Sequence of chain 2.D:
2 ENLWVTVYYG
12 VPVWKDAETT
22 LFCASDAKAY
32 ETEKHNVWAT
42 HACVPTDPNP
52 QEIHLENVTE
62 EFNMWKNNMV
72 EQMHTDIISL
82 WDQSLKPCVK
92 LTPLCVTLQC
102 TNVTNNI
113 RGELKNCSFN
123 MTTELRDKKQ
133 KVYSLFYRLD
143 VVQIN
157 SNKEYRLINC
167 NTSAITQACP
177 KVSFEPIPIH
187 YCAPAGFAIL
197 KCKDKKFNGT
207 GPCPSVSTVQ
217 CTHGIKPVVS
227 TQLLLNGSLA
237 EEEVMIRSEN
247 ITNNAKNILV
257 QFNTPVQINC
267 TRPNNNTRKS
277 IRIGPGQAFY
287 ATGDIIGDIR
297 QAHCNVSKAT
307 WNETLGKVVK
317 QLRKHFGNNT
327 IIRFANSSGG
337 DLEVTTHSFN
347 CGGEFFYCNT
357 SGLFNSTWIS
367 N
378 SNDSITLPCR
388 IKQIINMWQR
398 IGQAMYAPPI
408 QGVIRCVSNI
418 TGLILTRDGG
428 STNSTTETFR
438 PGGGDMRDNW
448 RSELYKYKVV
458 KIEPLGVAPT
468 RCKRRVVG

Binding-site contacts:
Ligand atom O7 contacts residue ASN103 of chain 2.D at 3.2 Å (h-bond).
Ligand atom C1 contacts residue LYS159 of chain 2.D at 4.2 Å.
Ligand atom C2 contacts residue LYS159 of chain 2.D at 3.9 Å.
Ligand atom N2 contacts residue ASN103 of chain 2.D at 2.9 Å (h-bond).
Ligand atom C4 contacts residue LYS159 of chain 2.D at 4.4 Å.
Ligand atom O5 contacts residue ASN106 of chain 2.D at 4.0 Å.
Ligand atom O7 contacts residue ASN106 of chain 2.D at 3.9 Å.
Ligand atom C2 contacts residue ASN103 of chain 2.D at 2.5 Å.
Ligand atom C4 contacts residue ASN103 of chain 2.D at 4.2 Å.
Ligand atom C8 contacts residue ASN103 of chain 2.D at 4.1 Å.
Ligand atom C5 contacts residue ASN103 of chain 2.D at 3.6 Å.
Ligand atom C3 contacts residue LYS159 of chain 2.D at 3.4 Å.
Ligand atom C3 contacts residue ASN103 of chain 2.D at 3.8 Å.
Ligand atom C7 contacts residue ASN103 of chain 2.D at 3.2 Å.
Ligand atom C2 contacts residue ASN106 of chain 2.D at 4.5 Å.
Ligand atom N2 contacts residue LYS159 of chain 2.D at 3.8 Å.
Ligand atom C1 contacts residue ASN106 of chain 2.D at 4.0 Å.
Ligand atom O3 contacts residue LYS159 of chain 2.D at 4.0 Å.
Ligand atom C1 contacts residue ASN103 of chain 2.D at 1.4 Å.
Ligand atom O5 contacts residue ASN103 of chain 2.D at 2.3 Å (h-bond).

The protein below binds the small molecule below.
Small molecule (SMILES): CC(=O)N[C@H]1[C@H](O[C@H]2[C@H](O)[C@@H](NC(C)=O)CO[C@@H]2CO)O[C@H](CO)[C@@H](O[C@@H]2O[C@H](CO[C@H]3O[C@H](CO)[C@@H](O)[C@H](O)[C@@H]3O)[C@@H](O)[C@H](O[C@H]3O[C@H](CO)[C@@H](O)[C@H](O)[C@@H]3O)[C@@H]2O)[C@@H]1O